Sequence of chain 1.A:
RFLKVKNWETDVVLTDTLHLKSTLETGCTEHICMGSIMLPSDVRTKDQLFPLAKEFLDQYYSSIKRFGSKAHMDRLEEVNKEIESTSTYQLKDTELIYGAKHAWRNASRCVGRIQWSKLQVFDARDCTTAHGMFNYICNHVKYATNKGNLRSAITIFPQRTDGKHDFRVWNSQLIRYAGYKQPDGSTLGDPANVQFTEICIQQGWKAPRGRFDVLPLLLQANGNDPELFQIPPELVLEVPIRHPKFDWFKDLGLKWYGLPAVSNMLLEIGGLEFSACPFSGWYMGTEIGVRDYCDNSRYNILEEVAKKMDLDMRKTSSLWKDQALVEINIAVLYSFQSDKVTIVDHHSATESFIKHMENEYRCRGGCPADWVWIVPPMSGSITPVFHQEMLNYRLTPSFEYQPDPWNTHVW

Binding-site contacts:
Ligand atom N01 contacts residue HEM1 of chain 1.C at 3.7 Å.
Ligand atom C21 contacts residue HEM1 of chain 1.C at 3.8 Å.
Ligand atom C11 contacts residue PHE288 of chain 1.A at 3.9 Å (hydrophobic).
Ligand atom C09 contacts residue HEM1 of chain 1.C at 3.6 Å.
Ligand atom C05 contacts residue HEM1 of chain 1.C at 3.8 Å.
Ligand atom S31 contacts residue MET40 of chain 1.A at 3.6 Å (h-bond).
Ligand atom C27 contacts residue HEM1 of chain 1.C at 3.0 Å.
Ligand atom C04 contacts residue HEM1 of chain 1.C at 3.6 Å.
Ligand atom C11 contacts residue HEM1 of chain 1.C at 3.2 Å.
Ligand atom S31 contacts residue LEU41 of chain 1.A at 4.0 Å.
Ligand atom C11 contacts residue GLY290 of chain 1.A at 3.8 Å.
Ligand atom N28 contacts residue HEM1 of chain 1.C at 3.3 Å (h-bond).
Ligand atom C06 contacts residue HEM1 of chain 1.C at 3.5 Å.
Ligand atom C10 contacts residue HEM1 of chain 1.C at 3.7 Å.
Ligand atom C09 contacts residue GLU296 of chain 1.A at 3.9 Å.
Ligand atom C08 contacts residue HEM1 of chain 1.C at 3.6 Å.
Ligand atom C06 contacts residue PHE288 of chain 1.A at 3.6 Å (hydrophobic).
Ligand atom C08 contacts residue VAL271 of chain 1.A at 3.7 Å (hydrophobic).
Ligand atom C24 contacts residue TYR410 of chain 1.A at 3.7 Å (hydrophobic).
Ligand atom N02 contacts residue PRO269 of chain 1.A at 3.7 Å.
Ligand atom C22 contacts residue HEM1 of chain 1.C at 3.3 Å.
Ligand atom C32 contacts residue LEU41 of chain 1.A at 3.7 Å (hydrophobic).
Ligand atom C02 contacts residue GLU296 of chain 1.A at 3.4 Å.
Ligand atom N02 contacts residue GLU296 of chain 1.A at 2.7 Å (salt-bridge).
Ligand atom O29 contacts residue TYR410 of chain 1.A at 3.4 Å (h-bond).
Ligand atom C06 contacts residue VAL271 of chain 1.A at 3.5 Å (hydrophobic).
Ligand atom C07 contacts residue HEM1 of chain 1.C at 3.6 Å.
Ligand atom S31 contacts residue TYR410 of chain 1.A at 3.8 Å.
Ligand atom C02 contacts residue HEM1 of chain 1.C at 3.6 Å.
Ligand atom C23 contacts residue TYR410 of chain 1.A at 3.0 Å (hydrophobic).
Ligand atom N02 contacts residue HEM1 of chain 1.C at 3.6 Å.
Ligand atom C10 contacts residue GLU296 of chain 1.A at 3.7 Å.
Ligand atom C26 contacts residue HEM1 of chain 1.C at 3.4 Å.
Ligand atom C23 contacts residue HEM1 of chain 1.C at 3.7 Å.
Ligand atom N02 contacts residue TYR292 of chain 1.A at 3.7 Å.
Ligand atom N01 contacts residue GLU296 of chain 1.A at 2.7 Å (salt-bridge).
Ligand atom C25 contacts residue HEM1 of chain 1.C at 3.5 Å.
Ligand atom C03 contacts residue HEM1 of chain 1.C at 3.4 Å.
Ligand atom C07 contacts residue VAL271 of chain 1.A at 3.2 Å (hydrophobic).
Ligand atom N02 contacts residue TRP291 of chain 1.A at 2.9 Å (h-bond).

A small-molecule ligand and the protein it binds are described below.
Small molecule (SMILES): Cc1cc(N)nc2cc(-c3ccc(OCc4cncs4)c(CN)c3)ccc12